Binding-site contacts:
Ligand atom P contacts residue THR96 of chain 1.A at 3.6 Å.
Ligand atom OP3 contacts residue LYS227 of chain 1.A at 3.1 Å (salt-bridge).
Ligand atom O contacts residue ALA32 of chain 1.A at 3.1 Å.
Ligand atom C2 contacts residue ASP201 of chain 1.A at 3.4 Å.
Ligand atom OP1 contacts residue THR278 of chain 2.A at 2.6 Å (h-bond).
Ligand atom C4A contacts residue LYS227 of chain 1.A at 2.9 Å.
Ligand atom O contacts residue ARG359 of chain 1.A at 2.8 Å (salt-bridge).
Ligand atom O3 contacts residue GLN204 of chain 1.A at 2.8 Å (h-bond).
Ligand atom P contacts residue LYS227 of chain 1.A at 3.6 Å.
Ligand atom C contacts residue ARG359 of chain 1.A at 3.3 Å.
Ligand atom OXT contacts residue ASN176 of chain 1.A at 3.0 Å (h-bond).
Ligand atom C5M contacts residue THR96 of chain 1.A at 3.4 Å.
Ligand atom CA contacts residue ALA31 of chain 1.A at 3.4 Å (hydrophobic).
Ligand atom O3 contacts residue ASN176 of chain 1.A at 3.1 Å.
Ligand atom C5 contacts residue HIS124 of chain 1.A at 3.6 Å.
Ligand atom O contacts residue ALA31 of chain 1.A at 3.5 Å (h-bond).
Ligand atom N1 contacts residue ASP201 of chain 1.A at 2.5 Å (salt-bridge).
Ligand atom N1 contacts residue HIS124 of chain 1.A at 3.6 Å.
Ligand atom OXT contacts residue ALA31 of chain 1.A at 3.6 Å.
Ligand atom OP2 contacts residue THR96 of chain 1.A at 2.5 Å (h-bond).
Ligand atom SG contacts residue ARG57 of chain 2.A at 3.2 Å (salt-bridge).
Ligand atom C2A contacts residue ASP201 of chain 1.A at 3.5 Å.
Ligand atom SG contacts residue HIS124 of chain 1.A at 3.2 Å (h-bond).
Ligand atom C4 contacts residue HIS124 of chain 1.A at 3.3 Å.
Ligand atom SG contacts residue ARG359 of chain 1.A at 3.2 Å (salt-bridge).
Ligand atom C6 contacts residue ASP201 of chain 1.A at 3.3 Å.
Ligand atom C contacts residue ARG379 of chain 1.A at 3.5 Å.
Ligand atom OP3 contacts residue HIS226 of chain 1.A at 2.8 Å (h-bond).
Ligand atom C contacts residue ALA31 of chain 1.A at 3.2 Å (hydrophobic).
Ligand atom C4A contacts residue HIS124 of chain 1.A at 3.6 Å.
Ligand atom O contacts residue ARG379 of chain 1.A at 2.8 Å (salt-bridge).
Ligand atom OP4 contacts residue LYS227 of chain 1.A at 3.0 Å (salt-bridge).
Ligand atom C4 contacts residue LYS227 of chain 1.A at 3.6 Å.
Ligand atom C2 contacts residue HIS124 of chain 1.A at 3.6 Å.
Ligand atom P contacts residue SER224 of chain 1.A at 3.5 Å.
Ligand atom OP4 contacts residue THR95 of chain 1.A at 3.6 Å.
Ligand atom N contacts residue HIS124 of chain 1.A at 3.3 Å (h-bond).
Ligand atom C3 contacts residue HIS124 of chain 1.A at 3.4 Å.
Ligand atom OXT contacts residue ARG379 of chain 1.A at 2.7 Å (salt-bridge).
Ligand atom OP3 contacts residue SER224 of chain 1.A at 2.5 Å (h-bond).

This protein binds this small molecule.
Small molecule (SMILES): Cc1ncc(COP(=O)(O)O)c(CN[C@@H](CS)C(=O)O)c1O

Sequence of chain 2.A:
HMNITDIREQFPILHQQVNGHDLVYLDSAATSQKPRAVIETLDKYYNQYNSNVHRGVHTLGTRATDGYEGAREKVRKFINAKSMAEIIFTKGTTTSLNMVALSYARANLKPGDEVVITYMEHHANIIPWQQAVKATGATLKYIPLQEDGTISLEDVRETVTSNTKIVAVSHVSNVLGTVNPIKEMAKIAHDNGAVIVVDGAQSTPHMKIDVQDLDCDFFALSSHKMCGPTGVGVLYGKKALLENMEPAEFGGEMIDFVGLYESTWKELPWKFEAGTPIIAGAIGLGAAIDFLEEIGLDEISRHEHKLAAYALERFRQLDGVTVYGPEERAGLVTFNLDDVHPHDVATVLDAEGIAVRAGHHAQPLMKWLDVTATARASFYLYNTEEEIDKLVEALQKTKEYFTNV

Sequence of chain 1.A:
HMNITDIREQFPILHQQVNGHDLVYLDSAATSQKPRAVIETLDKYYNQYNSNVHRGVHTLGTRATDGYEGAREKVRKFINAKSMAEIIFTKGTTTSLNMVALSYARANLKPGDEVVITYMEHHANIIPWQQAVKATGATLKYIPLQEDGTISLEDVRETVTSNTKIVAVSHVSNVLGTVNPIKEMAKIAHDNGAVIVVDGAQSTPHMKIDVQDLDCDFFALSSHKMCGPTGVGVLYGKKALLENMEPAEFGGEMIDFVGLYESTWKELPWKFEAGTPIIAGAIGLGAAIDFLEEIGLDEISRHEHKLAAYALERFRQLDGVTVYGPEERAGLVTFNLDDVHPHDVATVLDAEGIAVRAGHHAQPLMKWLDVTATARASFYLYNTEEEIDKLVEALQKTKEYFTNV